Binding-site contacts:
Ligand atom C8 contacts residue ASN64 of chain 1.A at 4.2 Å.
Ligand atom N2 contacts residue ASP61 of chain 1.A at 2.9 Å (salt-bridge).
Ligand atom C2 contacts residue ASN64 of chain 1.A at 2.4 Å.
Ligand atom C2 contacts residue ASP61 of chain 1.A at 4.0 Å.
Ligand atom C7 contacts residue ASN64 of chain 1.A at 3.2 Å.
Ligand atom C1 contacts residue GLU60 of chain 1.A at 4.1 Å.
Ligand atom O7 contacts residue ASN64 of chain 1.A at 3.5 Å (h-bond).
Ligand atom C5 contacts residue ASN64 of chain 1.A at 3.7 Å.
Ligand atom C1 contacts residue ASN64 of chain 1.A at 1.4 Å.
Ligand atom C3 contacts residue ASP61 of chain 1.A at 4.0 Å.
Ligand atom O5 contacts residue ASN64 of chain 1.A at 2.5 Å (h-bond).
Ligand atom C4 contacts residue GLU60 of chain 1.A at 4.2 Å.
Ligand atom O3 contacts residue ASP61 of chain 1.A at 4.0 Å.
Ligand atom O4 contacts residue GLU60 of chain 1.A at 3.9 Å.
Ligand atom C3 contacts residue GLU60 of chain 1.A at 4.2 Å.
Ligand atom C3 contacts residue ASN64 of chain 1.A at 3.7 Å.
Ligand atom C5 contacts residue GLU60 of chain 1.A at 3.8 Å.
Ligand atom C4 contacts residue ASN64 of chain 1.A at 4.3 Å.
Ligand atom C8 contacts residue ASP61 of chain 1.A at 3.2 Å.
Ligand atom C7 contacts residue ASP61 of chain 1.A at 3.5 Å.
Ligand atom N2 contacts residue ASN64 of chain 1.A at 2.7 Å (h-bond).

Sequence of chain 1.A:
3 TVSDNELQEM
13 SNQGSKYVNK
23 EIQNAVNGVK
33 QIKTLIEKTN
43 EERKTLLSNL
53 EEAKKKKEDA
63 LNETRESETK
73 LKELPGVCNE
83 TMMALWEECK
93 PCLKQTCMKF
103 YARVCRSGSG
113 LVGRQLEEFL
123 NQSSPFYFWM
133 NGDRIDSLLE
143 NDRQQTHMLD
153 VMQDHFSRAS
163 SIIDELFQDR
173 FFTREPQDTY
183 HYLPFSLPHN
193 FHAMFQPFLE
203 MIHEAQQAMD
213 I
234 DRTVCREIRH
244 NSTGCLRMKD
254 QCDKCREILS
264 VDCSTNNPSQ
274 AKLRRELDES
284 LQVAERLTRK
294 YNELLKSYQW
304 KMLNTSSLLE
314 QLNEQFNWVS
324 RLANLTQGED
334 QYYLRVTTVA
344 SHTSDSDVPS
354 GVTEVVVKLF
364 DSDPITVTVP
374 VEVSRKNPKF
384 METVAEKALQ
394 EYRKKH

The protein below binds the small molecule below.
Small molecule (SMILES): CC(=O)N[C@@H]1[C@@H](O)[C@H](O)[C@@H](CO)O[C@H]1O